Sequence of chain 1.L:
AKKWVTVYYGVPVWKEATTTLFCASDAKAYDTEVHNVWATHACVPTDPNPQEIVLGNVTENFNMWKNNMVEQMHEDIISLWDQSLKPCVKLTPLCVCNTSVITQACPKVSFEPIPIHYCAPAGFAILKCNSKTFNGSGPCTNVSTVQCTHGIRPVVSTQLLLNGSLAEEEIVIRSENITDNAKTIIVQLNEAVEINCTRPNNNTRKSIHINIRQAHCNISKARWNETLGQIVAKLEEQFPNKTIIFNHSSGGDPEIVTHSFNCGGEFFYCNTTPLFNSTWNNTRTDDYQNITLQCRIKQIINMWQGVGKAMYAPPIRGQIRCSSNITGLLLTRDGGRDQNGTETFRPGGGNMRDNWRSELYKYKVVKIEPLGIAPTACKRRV

Binding-site contacts:
Ligand atom C8 contacts residue NAG1 of chain 1.PA at 3.8 Å.
Ligand atom C4 contacts residue ASN424 of chain 1.L at 4.2 Å.
Ligand atom C1 contacts residue ASN347 of chain 1.L at 4.5 Å.
Ligand atom C8 contacts residue GLN423 of chain 1.L at 3.8 Å.
Ligand atom C8 contacts residue ASN424 of chain 1.L at 4.5 Å.
Ligand atom C2 contacts residue ASN424 of chain 1.L at 2.4 Å.
Ligand atom C3 contacts residue ASN424 of chain 1.L at 3.7 Å.
Ligand atom N2 contacts residue ASN424 of chain 1.L at 2.8 Å (h-bond).
Ligand atom O5 contacts residue ASN424 of chain 1.L at 2.4 Å (h-bond).
Ligand atom C1 contacts residue NAG1 of chain 1.PA at 4.3 Å.
Ligand atom C6 contacts residue NAG1 of chain 1.QA at 3.5 Å.
Ligand atom C7 contacts residue ASN424 of chain 1.L at 3.5 Å.
Ligand atom O5 contacts residue NAG1 of chain 1.PA at 3.6 Å (h-bond).
Ligand atom C5 contacts residue NAG1 of chain 1.PA at 3.7 Å.
Ligand atom O5 contacts residue ASN347 of chain 1.L at 3.8 Å.
Ligand atom C1 contacts residue ASN424 of chain 1.L at 1.4 Å.
Ligand atom O7 contacts residue NAG2 of chain 1.PA at 4.0 Å.
Ligand atom C1 contacts residue NAG1 of chain 1.QA at 4.0 Å.
Ligand atom C6 contacts residue NAG2 of chain 1.QA at 4.2 Å.
Ligand atom O5 contacts residue NAG1 of chain 1.QA at 3.9 Å.
Ligand atom C8 contacts residue NAG2 of chain 1.PA at 4.2 Å.
Ligand atom O7 contacts residue NAG1 of chain 1.QA at 3.5 Å.
Ligand atom C6 contacts residue NAG1 of chain 1.PA at 3.7 Å.
Ligand atom O6 contacts residue NAG1 of chain 1.QA at 2.8 Å (h-bond).
Ligand atom C7 contacts residue NAG1 of chain 1.QA at 4.2 Å.
Ligand atom O6 contacts residue ASN347 of chain 1.L at 4.5 Å.
Ligand atom C2 contacts residue NAG1 of chain 1.QA at 4.3 Å.
Ligand atom C5 contacts residue ASN424 of chain 1.L at 3.7 Å.
Ligand atom O7 contacts residue ASN424 of chain 1.L at 3.9 Å.

This small molecule binds to this protein.
Small molecule (SMILES): CC(=O)N[C@H]1[C@H](O[C@H]2[C@H](O)[C@@H](NC(C)=O)CO[C@@H]2CO)O[C@H](CO)[C@@H](O[C@@H]2O[C@H](CO)[C@@H](O)[C@H](O)[C@@H]2O)[C@@H]1O